The protein below binds the small molecule below.
Small molecule (SMILES): CC(=O)N[C@H]1[C@H](O[C@H]2[C@H](O)[C@@H](NC(C)=O)CO[C@@H]2CO)O[C@H](CO)[C@@H](O[C@@H]2O[C@H](CO)[C@@H](O)[C@H](O)[C@@H]2O)[C@@H]1O

Sequence of chain 1.B:
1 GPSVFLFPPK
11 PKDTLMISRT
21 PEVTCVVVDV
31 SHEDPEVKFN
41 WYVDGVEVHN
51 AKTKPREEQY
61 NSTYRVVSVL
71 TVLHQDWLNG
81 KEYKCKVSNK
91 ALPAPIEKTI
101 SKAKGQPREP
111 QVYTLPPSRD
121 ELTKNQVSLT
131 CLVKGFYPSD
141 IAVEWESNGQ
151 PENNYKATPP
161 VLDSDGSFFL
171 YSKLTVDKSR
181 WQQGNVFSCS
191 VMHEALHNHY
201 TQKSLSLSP

Binding-site contacts:
Ligand atom C1 contacts residue ASP29 of chain 1.B at 4.3 Å.
Ligand atom C7 contacts residue ARG65 of chain 1.B at 4.2 Å.
Ligand atom O6 contacts residue PHE5 of chain 1.B at 3.5 Å.
Ligand atom C5 contacts residue PHE7 of chain 1.B at 4.5 Å (hydrophobic).
Ligand atom O7 contacts residue VAL28 of chain 1.B at 4.5 Å.
Ligand atom C3 contacts residue ASP29 of chain 1.B at 3.2 Å.
Ligand atom O3 contacts residue ASP29 of chain 1.B at 3.5 Å (salt-bridge).
Ligand atom C4 contacts residue ASP29 of chain 1.B at 4.4 Å.
Ligand atom O7 contacts residue GLN59 of chain 1.B at 4.0 Å.
Ligand atom O4 contacts residue PHE7 of chain 1.B at 3.9 Å.
Ligand atom C7 contacts residue GLN59 of chain 1.B at 4.2 Å.
Ligand atom C3 contacts residue PHE5 of chain 1.B at 3.7 Å (hydrophobic).
Ligand atom C2 contacts residue ASN61 of chain 1.B at 2.6 Å.
Ligand atom C3 contacts residue ASN61 of chain 1.B at 3.9 Å.
Ligand atom C4 contacts residue ASN61 of chain 1.B at 4.3 Å.
Ligand atom O7 contacts residue ASN61 of chain 1.B at 4.3 Å.
Ligand atom O7 contacts residue ASP29 of chain 1.B at 4.3 Å.
Ligand atom C4 contacts residue PHE5 of chain 1.B at 4.1 Å (hydrophobic).
Ligand atom N2 contacts residue ASN61 of chain 1.B at 3.0 Å (h-bond).
Ligand atom O7 contacts residue ARG65 of chain 1.B at 3.1 Å (salt-bridge).
Ligand atom O4 contacts residue PHE5 of chain 1.B at 4.4 Å.
Ligand atom O5 contacts residue GLN59 of chain 1.B at 4.4 Å.
Ligand atom C1 contacts residue ASN61 of chain 1.B at 1.4 Å.
Ligand atom C2 contacts residue ASP29 of chain 1.B at 3.6 Å.
Ligand atom C1 contacts residue PHE5 of chain 1.B at 3.8 Å (hydrophobic).
Ligand atom C7 contacts residue ASP29 of chain 1.B at 4.1 Å.
Ligand atom C6 contacts residue GLN59 of chain 1.B at 3.9 Å.
Ligand atom O6 contacts residue PHE7 of chain 1.B at 3.5 Å.
Ligand atom C8 contacts residue GLN59 of chain 1.B at 4.4 Å.
Ligand atom C8 contacts residue ASN61 of chain 1.B at 3.6 Å.
Ligand atom C5 contacts residue GLN59 of chain 1.B at 4.1 Å.
Ligand atom C7 contacts residue ASN61 of chain 1.B at 3.4 Å.
Ligand atom O5 contacts residue ASN61 of chain 1.B at 2.4 Å (h-bond).
Ligand atom C5 contacts residue ASN61 of chain 1.B at 3.7 Å.
Ligand atom C2 contacts residue PHE5 of chain 1.B at 3.5 Å (hydrophobic).
Ligand atom N2 contacts residue ASP29 of chain 1.B at 3.1 Å (salt-bridge).
Ligand atom O3 contacts residue PHE5 of chain 1.B at 3.8 Å.